Sequence of chain 1.B:
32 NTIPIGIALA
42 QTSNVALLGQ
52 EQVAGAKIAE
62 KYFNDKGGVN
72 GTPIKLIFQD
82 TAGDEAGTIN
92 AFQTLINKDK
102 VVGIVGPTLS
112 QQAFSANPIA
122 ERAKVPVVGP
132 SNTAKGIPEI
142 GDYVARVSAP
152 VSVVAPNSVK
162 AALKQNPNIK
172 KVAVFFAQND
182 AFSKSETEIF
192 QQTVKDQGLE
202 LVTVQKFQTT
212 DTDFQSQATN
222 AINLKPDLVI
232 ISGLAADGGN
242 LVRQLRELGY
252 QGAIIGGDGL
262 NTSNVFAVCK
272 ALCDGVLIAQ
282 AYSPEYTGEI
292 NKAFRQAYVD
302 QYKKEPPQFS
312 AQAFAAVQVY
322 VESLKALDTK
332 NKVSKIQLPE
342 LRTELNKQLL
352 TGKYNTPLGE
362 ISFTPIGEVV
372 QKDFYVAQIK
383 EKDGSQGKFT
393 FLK

The small molecule below binds the protein below.
Small molecule (SMILES): CC[C@H](C)[C@H](N)C(=O)O

Binding-site contacts:
Ligand atom N contacts residue PHE183 of chain 1.B at 3.7 Å.
Ligand atom CD1 contacts residue LEU49 of chain 1.B at 4.1 Å (hydrophobic).
Ligand atom C contacts residue SER111 of chain 1.B at 3.5 Å.
Ligand atom CG2 contacts residue PHE183 of chain 1.B at 4.2 Å (hydrophobic).
Ligand atom CG2 contacts residue GLY260 of chain 1.B at 3.6 Å.
Ligand atom CD1 contacts residue SER132 of chain 1.B at 4.2 Å.
Ligand atom O contacts residue ALA135 of chain 1.B at 4.0 Å.
Ligand atom CG2 contacts residue PHE310 of chain 1.B at 3.8 Å (hydrophobic).
Ligand atom CB contacts residue ASP259 of chain 1.B at 4.1 Å.
Ligand atom CB contacts residue LEU110 of chain 1.B at 4.2 Å (hydrophobic).
Ligand atom O contacts residue SER111 of chain 1.B at 2.6 Å (h-bond).
Ligand atom CB contacts residue SER132 of chain 1.B at 4.3 Å.
Ligand atom CG1 contacts residue SER132 of chain 1.B at 3.5 Å.
Ligand atom N contacts residue SER132 of chain 1.B at 2.8 Å (h-bond).
Ligand atom OXT contacts residue LEU110 of chain 1.B at 3.4 Å.
Ligand atom CA contacts residue THR134 of chain 1.B at 4.0 Å.
Ligand atom O contacts residue PHE183 of chain 1.B at 3.5 Å.
Ligand atom O contacts residue THR134 of chain 1.B at 2.9 Å (h-bond).
Ligand atom CD1 contacts residue THR109 of chain 1.B at 3.4 Å.
Ligand atom CD1 contacts residue GLN53 of chain 1.B at 4.3 Å.
Ligand atom CG1 contacts residue ASP259 of chain 1.B at 4.2 Å.
Ligand atom CG2 contacts residue LEU49 of chain 1.B at 4.2 Å (hydrophobic).
Ligand atom CA contacts residue SER132 of chain 1.B at 3.8 Å.
Ligand atom N contacts residue ASP259 of chain 1.B at 2.9 Å (salt-bridge).
Ligand atom CG2 contacts residue ASP259 of chain 1.B at 3.5 Å.
Ligand atom C contacts residue ASN133 of chain 1.B at 4.1 Å.
Ligand atom C contacts residue THR134 of chain 1.B at 4.0 Å.
Ligand atom N contacts residue THR134 of chain 1.B at 3.0 Å (h-bond).
Ligand atom C contacts residue PHE183 of chain 1.B at 3.4 Å (hydrophobic).
Ligand atom O contacts residue SER132 of chain 1.B at 3.6 Å.
Ligand atom CG1 contacts residue THR109 of chain 1.B at 3.4 Å.
Ligand atom CD1 contacts residue PHE310 of chain 1.B at 3.9 Å (hydrophobic).
Ligand atom CA contacts residue ASP259 of chain 1.B at 3.9 Å.
Ligand atom CG1 contacts residue PHE310 of chain 1.B at 4.0 Å (hydrophobic).
Ligand atom CA contacts residue PHE183 of chain 1.B at 3.5 Å (hydrophobic).
Ligand atom OXT contacts residue PHE183 of chain 1.B at 3.3 Å.
Ligand atom C contacts residue SER132 of chain 1.B at 4.0 Å.
Ligand atom O contacts residue ASN133 of chain 1.B at 3.2 Å.
Ligand atom OXT contacts residue THR109 of chain 1.B at 4.2 Å.
Ligand atom OXT contacts residue SER111 of chain 1.B at 2.9 Å (h-bond).